Sequence of chain 2.B:
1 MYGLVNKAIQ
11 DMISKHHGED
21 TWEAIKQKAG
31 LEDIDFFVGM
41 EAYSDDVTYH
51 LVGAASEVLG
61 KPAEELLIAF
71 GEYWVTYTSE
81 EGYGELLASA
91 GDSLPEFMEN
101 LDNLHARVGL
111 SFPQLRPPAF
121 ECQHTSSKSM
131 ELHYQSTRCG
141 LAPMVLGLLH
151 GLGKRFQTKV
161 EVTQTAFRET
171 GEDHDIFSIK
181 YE

This protein binds this small molecule.
Small molecule (SMILES): O=C(O)CCCCN(CCc1ccccc1OCc1ccc(CCc2ccccc2)cc1)Cc1ccc(C(=O)O)cc1

Binding-site contacts:
Ligand atom CAR contacts residue VAL5 of chain 2.B at 3.7 Å (hydrophobic).
Ligand atom OAC contacts residue TYR134 of chain 2.B at 3.5 Å (h-bond).
Ligand atom CAL contacts residue LEU148 of chain 2.B at 3.6 Å (hydrophobic).
Ligand atom CAH contacts residue LEU101 of chain 2.B at 3.4 Å (hydrophobic).
Ligand atom OAB contacts residue ARG138 of chain 2.B at 3.0 Å (salt-bridge).
Ligand atom CAV contacts residue MET144 of chain 2.B at 3.6 Å (hydrophobic).
Ligand atom CBA contacts residue HIS105 of chain 2.B at 3.3 Å.
Ligand atom CAL contacts residue LEU101 of chain 2.B at 3.5 Å (hydrophobic).
Ligand atom CAE contacts residue TYR2 of chain 2.B at 3.6 Å (hydrophobic).
Ligand atom CAG contacts residue PHE112 of chain 2.B at 3.6 Å (hydrophobic).
Ligand atom CAF contacts residue TYR83 of chain 2.B at 3.6 Å (hydrophobic).
Ligand atom OAB contacts residue ARG116 of chain 2.B at 2.8 Å (salt-bridge).
Ligand atom CAY contacts residue LEU4 of chain 2.B at 3.6 Å (hydrophobic).
Ligand atom OAD contacts residue MET1 of chain 2.B at 3.3 Å.
Ligand atom OAC contacts residue PRO118 of chain 2.B at 3.0 Å.
Ligand atom OAA contacts residue SER136 of chain 2.B at 3.5 Å (h-bond).
Ligand atom OAD contacts residue ARG138 of chain 2.B at 3.6 Å.
Ligand atom CAJ contacts residue TYR83 of chain 2.B at 3.4 Å (hydrophobic).
Ligand atom CAK contacts residue VAL108 of chain 2.B at 3.7 Å (hydrophobic).
Ligand atom CAK contacts residue LEU115 of chain 2.B at 3.7 Å (hydrophobic).
Ligand atom CAZ contacts residue VAL108 of chain 2.B at 3.7 Å (hydrophobic).
Ligand atom CAE contacts residue PHE112 of chain 2.B at 3.2 Å (hydrophobic).
Ligand atom CAX contacts residue LEU141 of chain 2.B at 3.7 Å (hydrophobic).
Ligand atom OAC contacts residue SER136 of chain 2.B at 2.5 Å (h-bond).
Ligand atom CAF contacts residue GLY39 of chain 2.B at 3.6 Å.
Ligand atom CAI contacts residue PHE97 of chain 2.B at 3.6 Å (hydrophobic).
Ligand atom CAX contacts residue TYR134 of chain 2.B at 3.2 Å (hydrophobic).
Ligand atom CAQ contacts residue HIS105 of chain 2.B at 3.5 Å.
Ligand atom CAN contacts residue THR78 of chain 2.B at 3.7 Å.
Ligand atom CAW contacts residue MET144 of chain 2.B at 3.2 Å (hydrophobic).
Ligand atom CBG contacts residue SER136 of chain 2.B at 3.2 Å.
Ligand atom CAG contacts residue TYR2 of chain 2.B at 3.8 Å (hydrophobic).
Ligand atom OAD contacts residue TYR2 of chain 2.B at 3.0 Å (h-bond).
Ligand atom CBK contacts residue TRP74 of chain 2.B at 3.7 Å (hydrophobic).
Ligand atom OAA contacts residue ARG138 of chain 2.B at 2.7 Å (salt-bridge).
Ligand atom OBF contacts residue TRP74 of chain 2.B at 3.0 Å (h-bond).
Ligand atom CBB contacts residue MET144 of chain 2.B at 3.4 Å (hydrophobic).
Ligand atom CBG contacts residue TYR134 of chain 2.B at 3.7 Å (hydrophobic).
Ligand atom CBH contacts residue ARG138 of chain 2.B at 3.4 Å.
Ligand atom CAJ contacts residue LEU4 of chain 2.B at 3.5 Å (hydrophobic).